Sequence of chain 1.A:
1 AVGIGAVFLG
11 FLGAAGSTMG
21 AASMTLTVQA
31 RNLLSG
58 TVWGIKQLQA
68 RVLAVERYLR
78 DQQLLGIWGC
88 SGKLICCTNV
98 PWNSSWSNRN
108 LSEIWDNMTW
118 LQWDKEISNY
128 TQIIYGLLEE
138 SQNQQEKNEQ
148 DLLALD

The protein below binds the small molecule below.
Small molecule (SMILES): CC(=O)N[C@@H]1[C@@H](O)[C@H](O)[C@@H](CO)O[C@H]1O

Binding-site contacts:
Ligand atom C5 contacts residue ASN126 of chain 1.A at 3.7 Å.
Ligand atom C2 contacts residue ASN126 of chain 1.A at 2.4 Å.
Ligand atom C1 contacts residue ASN126 of chain 1.A at 1.4 Å.
Ligand atom C8 contacts residue LYS122 of chain 1.A at 3.2 Å.
Ligand atom N2 contacts residue ASN126 of chain 1.A at 2.9 Å (h-bond).
Ligand atom C8 contacts residue TYR127 of chain 1.A at 4.5 Å (hydrophobic).
Ligand atom C3 contacts residue ASN126 of chain 1.A at 3.8 Å.
Ligand atom C4 contacts residue ASN126 of chain 1.A at 4.2 Å.
Ligand atom O5 contacts residue ASN126 of chain 1.A at 2.4 Å (h-bond).
Ligand atom C8 contacts residue ASN126 of chain 1.A at 4.3 Å.
Ligand atom C8 contacts residue GLU123 of chain 1.A at 3.9 Å.
Ligand atom C8 contacts residue ILE124 of chain 1.A at 4.5 Å (hydrophobic).
Ligand atom O7 contacts residue TYR127 of chain 1.A at 3.6 Å.
Ligand atom C7 contacts residue ASN126 of chain 1.A at 3.1 Å.
Ligand atom O7 contacts residue ASN126 of chain 1.A at 2.9 Å (h-bond).